Binding-site contacts:
Ligand atom C8 contacts residue ASN160 of chain 1.A at 3.9 Å.
Ligand atom C5 contacts residue ASN160 of chain 1.A at 3.7 Å.
Ligand atom C2 contacts residue ASN160 of chain 1.A at 2.5 Å.
Ligand atom C1 contacts residue ASN160 of chain 1.A at 1.5 Å.
Ligand atom O5 contacts residue ASN160 of chain 1.A at 2.4 Å (h-bond).
Ligand atom O6 contacts residue THR162 of chain 1.A at 3.7 Å.
Ligand atom N2 contacts residue ASN160 of chain 1.A at 2.9 Å (h-bond).
Ligand atom C3 contacts residue ASN160 of chain 1.A at 3.8 Å.
Ligand atom C4 contacts residue ASN160 of chain 1.A at 4.3 Å.
Ligand atom O7 contacts residue ASN160 of chain 1.A at 3.4 Å (h-bond).
Ligand atom C7 contacts residue ASN160 of chain 1.A at 3.3 Å.

A protein and the small-molecule ligand that binds it are described below.
Small molecule (SMILES): CC(=O)N[C@@H]1[C@@H](O)[C@H](O)[C@@H](CO)O[C@H]1O

Sequence of chain 1.A:
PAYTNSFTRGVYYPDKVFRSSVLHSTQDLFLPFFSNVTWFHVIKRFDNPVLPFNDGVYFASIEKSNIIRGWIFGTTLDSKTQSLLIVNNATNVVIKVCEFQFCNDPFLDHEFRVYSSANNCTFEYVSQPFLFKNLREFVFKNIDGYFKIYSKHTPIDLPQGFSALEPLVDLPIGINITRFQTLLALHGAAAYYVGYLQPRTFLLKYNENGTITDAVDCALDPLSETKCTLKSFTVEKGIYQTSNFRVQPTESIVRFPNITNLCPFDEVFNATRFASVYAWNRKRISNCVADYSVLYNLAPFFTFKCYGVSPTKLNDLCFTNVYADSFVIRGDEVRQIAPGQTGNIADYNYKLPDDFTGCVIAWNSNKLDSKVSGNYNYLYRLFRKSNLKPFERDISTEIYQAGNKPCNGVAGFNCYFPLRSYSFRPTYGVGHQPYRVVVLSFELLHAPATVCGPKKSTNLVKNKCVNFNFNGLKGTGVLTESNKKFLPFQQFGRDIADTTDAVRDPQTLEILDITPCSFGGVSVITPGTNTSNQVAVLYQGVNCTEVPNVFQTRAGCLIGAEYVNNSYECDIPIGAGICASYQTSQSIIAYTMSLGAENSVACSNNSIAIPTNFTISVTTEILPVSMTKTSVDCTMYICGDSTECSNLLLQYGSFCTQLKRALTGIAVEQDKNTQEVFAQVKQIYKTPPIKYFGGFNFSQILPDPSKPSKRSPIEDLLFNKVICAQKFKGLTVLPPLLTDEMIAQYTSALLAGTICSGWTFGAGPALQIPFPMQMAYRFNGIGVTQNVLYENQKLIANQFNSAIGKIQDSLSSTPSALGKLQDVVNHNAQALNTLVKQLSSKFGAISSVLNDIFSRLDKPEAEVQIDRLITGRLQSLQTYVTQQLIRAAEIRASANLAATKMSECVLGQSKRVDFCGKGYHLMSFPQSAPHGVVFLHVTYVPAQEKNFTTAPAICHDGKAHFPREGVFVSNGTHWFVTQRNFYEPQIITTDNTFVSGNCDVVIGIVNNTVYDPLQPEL